This small molecule binds to this protein.
Small molecule (SMILES): Cc1cn([C@H]2C[C@H](O)[C@@H](CO[P](=O)(O)O[P](=O)(O)Oc3ccccc3)O2)c(=O)[nH]c1=O

Sequence of chain 3.B:
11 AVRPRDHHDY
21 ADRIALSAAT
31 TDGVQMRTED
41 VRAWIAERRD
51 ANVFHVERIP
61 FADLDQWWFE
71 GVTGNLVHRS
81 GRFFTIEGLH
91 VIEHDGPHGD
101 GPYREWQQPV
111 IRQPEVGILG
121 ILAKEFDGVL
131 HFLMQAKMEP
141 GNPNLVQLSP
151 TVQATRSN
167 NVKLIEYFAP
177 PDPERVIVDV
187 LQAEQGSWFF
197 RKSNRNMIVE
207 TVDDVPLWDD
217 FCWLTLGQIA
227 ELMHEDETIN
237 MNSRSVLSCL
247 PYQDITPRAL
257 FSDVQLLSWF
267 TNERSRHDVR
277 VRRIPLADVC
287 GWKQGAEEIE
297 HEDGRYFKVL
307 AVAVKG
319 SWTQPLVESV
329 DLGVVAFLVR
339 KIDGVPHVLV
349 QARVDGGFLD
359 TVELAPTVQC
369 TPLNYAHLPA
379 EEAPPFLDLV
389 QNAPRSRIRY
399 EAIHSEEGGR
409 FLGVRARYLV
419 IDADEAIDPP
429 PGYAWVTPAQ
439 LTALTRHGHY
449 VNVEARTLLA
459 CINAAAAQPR

Binding-site contacts:
Ligand atom C5' contacts residue ASN158 of chain 3.B at 3.8 Å.
Ligand atom CZ contacts residue ASN200 of chain 3.B at 3.4 Å.
Ligand atom CG contacts residue THR155 of chain 3.B at 3.3 Å.
Ligand atom N3 contacts residue TRP320 of chain 3.B at 3.3 Å.
Ligand atom C2 contacts residue PHE83 of chain 3.B at 3.5 Å (hydrophobic).
Ligand atom C6 contacts residue TRP320 of chain 3.B at 3.8 Å (hydrophobic).
Ligand atom O2B contacts residue GLN153 of chain 3.B at 3.6 Å.
Ligand atom CE1 contacts residue THR155 of chain 3.B at 3.7 Å.
Ligand atom O1A contacts residue PHE83 of chain 3.B at 3.8 Å.
Ligand atom C2 contacts residue TRP320 of chain 3.B at 3.4 Å (hydrophobic).
Ligand atom C6 contacts residue PHE83 of chain 3.B at 3.4 Å (hydrophobic).
Ligand atom O4' contacts residue PHE83 of chain 3.B at 3.4 Å.
Ligand atom O4 contacts residue TRP67 of chain 3.B at 2.8 Å (h-bond).
Ligand atom CD1 contacts residue THR155 of chain 3.B at 3.6 Å.
Ligand atom N1 contacts residue TRP320 of chain 3.B at 3.8 Å.
Ligand atom CD1 contacts residue GLN153 of chain 3.B at 3.8 Å.
Ligand atom N3 contacts residue PHE83 of chain 3.B at 3.6 Å.
Ligand atom C5 contacts residue TRP320 of chain 3.B at 3.9 Å (hydrophobic).
Ligand atom O1B contacts residue GLN153 of chain 3.B at 3.4 Å (h-bond).
Ligand atom O4 contacts residue THR321 of chain 3.B at 3.3 Å (h-bond).
Ligand atom O1A contacts residue ASN158 of chain 3.B at 3.2 Å (h-bond).
Ligand atom O4 contacts residue PHE83 of chain 3.B at 3.9 Å.
Ligand atom O2 contacts residue TRP320 of chain 3.B at 3.4 Å.
Ligand atom O4 contacts residue GLN322 of chain 3.B at 3.6 Å.
Ligand atom CD2 contacts residue THR155 of chain 3.B at 3.0 Å.
Ligand atom O1A contacts residue ARG408 of chain 3.B at 3.8 Å.
Ligand atom O4 contacts residue HIS78 of chain 3.B at 3.8 Å.
Ligand atom CD1 contacts residue ALA154 of chain 3.B at 3.4 Å (hydrophobic).
Ligand atom O2A contacts residue ARG408 of chain 3.B at 2.7 Å (salt-bridge).
Ligand atom C5M contacts residue PHE83 of chain 3.B at 3.8 Å (hydrophobic).
Ligand atom C5M contacts residue GLN322 of chain 3.B at 3.4 Å.
Ligand atom C4 contacts residue TRP320 of chain 3.B at 3.5 Å (hydrophobic).
Ligand atom C5 contacts residue PHE83 of chain 3.B at 3.6 Å (hydrophobic).
Ligand atom N1 contacts residue PHE83 of chain 3.B at 3.5 Å.
Ligand atom C5 contacts residue GLN322 of chain 3.B at 3.8 Å.
Ligand atom CD2 contacts residue ARG408 of chain 3.B at 3.8 Å.
Ligand atom C4 contacts residue PHE83 of chain 3.B at 3.6 Å (hydrophobic).
Ligand atom CZ contacts residue THR155 of chain 3.B at 3.4 Å.
Ligand atom C2' contacts residue TRP320 of chain 3.B at 3.5 Å (hydrophobic).
Ligand atom CE2 contacts residue THR155 of chain 3.B at 3.0 Å.